Sequence of chain 4.A:
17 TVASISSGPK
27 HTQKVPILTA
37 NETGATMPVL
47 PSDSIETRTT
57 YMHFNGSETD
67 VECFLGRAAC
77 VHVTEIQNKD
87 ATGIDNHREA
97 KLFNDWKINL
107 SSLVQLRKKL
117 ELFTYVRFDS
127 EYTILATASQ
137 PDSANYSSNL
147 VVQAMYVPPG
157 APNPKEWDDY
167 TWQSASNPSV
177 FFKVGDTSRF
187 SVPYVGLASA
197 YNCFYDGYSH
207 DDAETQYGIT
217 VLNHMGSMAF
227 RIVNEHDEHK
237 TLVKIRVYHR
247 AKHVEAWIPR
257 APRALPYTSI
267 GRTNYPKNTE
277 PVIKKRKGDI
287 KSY

Binding-site contacts:
Ligand atom O1B contacts residue MET221 of chain 4.A at 3.8 Å.
Ligand atom O1 contacts residue TYR152 of chain 4.A at 3.9 Å.
Ligand atom N3A contacts residue ASN219 of chain 4.A at 3.4 Å (h-bond).
Ligand atom C5 contacts residue TYR152 of chain 4.A at 3.6 Å (hydrophobic).
Ligand atom C31 contacts residue ALA150 of chain 4.A at 3.5 Å (hydrophobic).
Ligand atom C5C contacts residue ILE104 of chain 4.A at 4.0 Å (hydrophobic).
Ligand atom C7C contacts residue TYR128 of chain 4.A at 3.5 Å (hydrophobic).
Ligand atom N2 contacts residue ALA24 of chain 4.C at 3.1 Å.
Ligand atom C1C contacts residue TYR152 of chain 4.A at 3.9 Å (hydrophobic).
Ligand atom C4C contacts residue TYR152 of chain 4.A at 3.9 Å (hydrophobic).
Ligand atom C3 contacts residue PRO174 of chain 4.A at 3.7 Å (hydrophobic).
Ligand atom C3C contacts residue TYR128 of chain 4.A at 3.6 Å (hydrophobic).
Ligand atom CL1 contacts residue ILE104 of chain 4.A at 3.6 Å.
Ligand atom N2 contacts residue PHE186 of chain 4.A at 4.0 Å.
Ligand atom C5C contacts residue TYR128 of chain 4.A at 3.7 Å (hydrophobic).
Ligand atom C4 contacts residue PHE186 of chain 4.A at 3.7 Å (hydrophobic).
Ligand atom C5A contacts residue VAL122 of chain 4.A at 3.9 Å (hydrophobic).
Ligand atom C2C contacts residue VAL188 of chain 4.A at 2.8 Å (hydrophobic).
Ligand atom C3B contacts residue LEU106 of chain 4.A at 3.8 Å (hydrophobic).
Ligand atom C31 contacts residue VAL176 of chain 4.A at 3.3 Å (hydrophobic).
Ligand atom CL1 contacts residue ASN105 of chain 4.A at 3.3 Å.
Ligand atom O1 contacts residue PHE186 of chain 4.A at 3.8 Å.
Ligand atom C3 contacts residue PHE186 of chain 4.A at 3.9 Å (hydrophobic).
Ligand atom C5A contacts residue CYS199 of chain 4.A at 3.9 Å (hydrophobic).
Ligand atom N2 contacts residue PRO174 of chain 4.A at 3.7 Å.
Ligand atom C3C contacts residue VAL188 of chain 4.A at 3.3 Å (hydrophobic).
Ligand atom C4A contacts residue ASN198 of chain 4.A at 3.9 Å.
Ligand atom C6C contacts residue VAL191 of chain 4.A at 3.3 Å (hydrophobic).
Ligand atom C2B contacts residue TYR197 of chain 4.A at 3.3 Å (hydrophobic).
Ligand atom C4 contacts residue TYR152 of chain 4.A at 3.7 Å (hydrophobic).
Ligand atom O1 contacts residue ALA24 of chain 4.C at 3.4 Å.
Ligand atom C31 contacts residue SER175 of chain 4.A at 3.5 Å.
Ligand atom C31 contacts residue PRO174 of chain 4.A at 3.3 Å (hydrophobic).
Ligand atom CM1 contacts residue CYS199 of chain 4.A at 3.8 Å (hydrophobic).
Ligand atom C3B contacts residue TYR197 of chain 4.A at 3.3 Å (hydrophobic).
Ligand atom C4B contacts residue LEU106 of chain 4.A at 3.7 Å (hydrophobic).
Ligand atom O1A contacts residue VAL122 of chain 4.A at 4.0 Å.
Ligand atom C5 contacts residue PHE186 of chain 4.A at 3.7 Å (hydrophobic).
Ligand atom CL1 contacts residue MET221 of chain 4.A at 3.8 Å.
Ligand atom O1 contacts residue VAL188 of chain 4.A at 3.8 Å.

The protein below binds the small molecule below.
Small molecule (SMILES): Cc1cc(CCCCCCCOc2ccc(C3=N[C@@H](C)CO3)cc2Cl)on1

Sequence of chain 4.C:
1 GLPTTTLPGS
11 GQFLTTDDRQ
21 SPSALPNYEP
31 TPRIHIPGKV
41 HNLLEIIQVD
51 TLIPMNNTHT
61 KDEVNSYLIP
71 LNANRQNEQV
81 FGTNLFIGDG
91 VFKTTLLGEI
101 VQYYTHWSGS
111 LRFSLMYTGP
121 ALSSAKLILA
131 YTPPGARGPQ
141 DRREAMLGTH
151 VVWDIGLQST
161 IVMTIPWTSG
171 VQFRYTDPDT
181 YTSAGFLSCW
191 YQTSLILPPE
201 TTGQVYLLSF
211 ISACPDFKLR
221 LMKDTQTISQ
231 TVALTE

Sequence of chain 5.C:
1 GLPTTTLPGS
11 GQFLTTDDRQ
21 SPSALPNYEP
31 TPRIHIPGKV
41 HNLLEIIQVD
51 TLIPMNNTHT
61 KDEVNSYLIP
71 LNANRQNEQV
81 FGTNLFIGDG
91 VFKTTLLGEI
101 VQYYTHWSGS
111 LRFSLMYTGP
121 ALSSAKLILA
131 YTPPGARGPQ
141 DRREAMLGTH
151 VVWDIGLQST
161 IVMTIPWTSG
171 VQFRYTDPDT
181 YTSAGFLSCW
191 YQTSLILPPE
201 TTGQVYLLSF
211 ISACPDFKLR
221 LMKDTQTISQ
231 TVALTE